Sequence of chain 6.C:
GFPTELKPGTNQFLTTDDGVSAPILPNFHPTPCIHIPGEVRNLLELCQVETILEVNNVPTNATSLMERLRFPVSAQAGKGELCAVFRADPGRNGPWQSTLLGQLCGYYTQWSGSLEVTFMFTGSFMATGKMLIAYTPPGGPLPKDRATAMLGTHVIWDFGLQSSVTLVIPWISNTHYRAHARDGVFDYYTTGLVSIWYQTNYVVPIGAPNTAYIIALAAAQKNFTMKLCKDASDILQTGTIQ

Binding-site contacts:
Ligand atom OAX contacts residue ILE111 of chain 6.A at 3.5 Å.
Ligand atom OAX contacts residue MET195 of chain 6.A at 3.6 Å.
Ligand atom CAT contacts residue TRP203 of chain 6.A at 3.6 Å (hydrophobic).
Ligand atom CAN contacts residue PHE155 of chain 6.A at 3.8 Å (hydrophobic).
Ligand atom CBB contacts residue ILE111 of chain 6.A at 3.6 Å (hydrophobic).
Ligand atom OAE contacts residue ASP112 of chain 6.A at 3.6 Å.
Ligand atom CAH contacts residue TRP203 of chain 6.A at 3.5 Å (hydrophobic).
Ligand atom OAE contacts residue ILE113 of chain 6.A at 3.3 Å (h-bond).
Ligand atom CAJ contacts residue PHE155 of chain 6.A at 3.7 Å (hydrophobic).
Ligand atom CAA contacts residue PRO177 of chain 6.A at 3.5 Å (hydrophobic).
Ligand atom CAL contacts residue ILE111 of chain 6.A at 3.7 Å (hydrophobic).
Ligand atom NBG contacts residue TRP203 of chain 6.A at 3.3 Å.
Ligand atom CAL contacts residue PHE155 of chain 6.A at 3.6 Å (hydrophobic).
Ligand atom OAD contacts residue LYS274 of chain 6.A at 3.1 Å (salt-bridge).
Ligand atom CAH contacts residue ASN228 of chain 6.A at 3.4 Å.
Ligand atom CBC contacts residue TRP203 of chain 6.A at 3.6 Å (hydrophobic).
Ligand atom CAT contacts residue ASN228 of chain 6.A at 3.5 Å.
Ligand atom NAU contacts residue PHE155 of chain 6.A at 3.7 Å.
Ligand atom CAG contacts residue ASN228 of chain 6.A at 3.6 Å.
Ligand atom CAA contacts residue TYR153 of chain 6.A at 3.5 Å (hydrophobic).
Ligand atom CAS contacts residue TRP203 of chain 6.A at 3.8 Å (hydrophobic).
Ligand atom NAC contacts residue THR114 of chain 6.A at 3.3 Å (h-bond).
Ligand atom OAD contacts residue ALA275 of chain 6.A at 3.2 Å.
Ligand atom CAY contacts residue THR114 of chain 6.A at 3.8 Å.
Ligand atom CAA contacts residue VAL179 of chain 6.A at 3.2 Å (hydrophobic).
Ligand atom CAO contacts residue ILE111 of chain 6.A at 3.8 Å (hydrophobic).
Ligand atom NAC contacts residue ASP112 of chain 6.A at 2.5 Å (salt-bridge).
Ligand atom CAG contacts residue GLN202 of chain 6.A at 3.3 Å.
Ligand atom CAI contacts residue PHE135 of chain 6.A at 3.7 Å (hydrophobic).
Ligand atom CAG contacts residue TRP203 of chain 6.A at 3.7 Å (hydrophobic).
Ligand atom CAA contacts residue SER178 of chain 6.A at 3.5 Å.
Ligand atom CAZ contacts residue TRP203 of chain 6.A at 3.5 Å (hydrophobic).
Ligand atom CBC contacts residue ASN228 of chain 6.A at 3.8 Å.
Ligand atom CAN contacts residue PRO177 of chain 6.A at 3.4 Å (hydrophobic).
Ligand atom CAK contacts residue PHE135 of chain 6.A at 3.6 Å (hydrophobic).
Ligand atom CAP contacts residue ILE111 of chain 6.A at 3.8 Å (hydrophobic).
Ligand atom CAH contacts residue GLN202 of chain 6.A at 3.2 Å.
Ligand atom CAY contacts residue ASP112 of chain 6.A at 3.8 Å.
Ligand atom CAS contacts residue TYR201 of chain 6.A at 3.5 Å (hydrophobic).
Ligand atom CAF contacts residue PHE137 of chain 6.A at 3.8 Å (hydrophobic).

Sequence of chain 6.A:
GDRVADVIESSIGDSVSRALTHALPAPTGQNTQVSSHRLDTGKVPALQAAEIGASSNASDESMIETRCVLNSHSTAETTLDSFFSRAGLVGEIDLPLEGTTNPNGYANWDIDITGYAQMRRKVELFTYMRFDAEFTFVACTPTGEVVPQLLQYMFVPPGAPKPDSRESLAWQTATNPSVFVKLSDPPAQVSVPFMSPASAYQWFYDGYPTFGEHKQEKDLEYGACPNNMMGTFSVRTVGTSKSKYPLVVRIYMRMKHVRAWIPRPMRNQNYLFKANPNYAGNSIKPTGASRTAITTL

The protein below binds the small molecule below.
Small molecule (SMILES): CCO/N=C/c1ccc(OCC[C@@H](C)CCN2CCN(c3ccnc(C(N)=O)c3)C2=O)cc1